Sequence of chain 2.A:
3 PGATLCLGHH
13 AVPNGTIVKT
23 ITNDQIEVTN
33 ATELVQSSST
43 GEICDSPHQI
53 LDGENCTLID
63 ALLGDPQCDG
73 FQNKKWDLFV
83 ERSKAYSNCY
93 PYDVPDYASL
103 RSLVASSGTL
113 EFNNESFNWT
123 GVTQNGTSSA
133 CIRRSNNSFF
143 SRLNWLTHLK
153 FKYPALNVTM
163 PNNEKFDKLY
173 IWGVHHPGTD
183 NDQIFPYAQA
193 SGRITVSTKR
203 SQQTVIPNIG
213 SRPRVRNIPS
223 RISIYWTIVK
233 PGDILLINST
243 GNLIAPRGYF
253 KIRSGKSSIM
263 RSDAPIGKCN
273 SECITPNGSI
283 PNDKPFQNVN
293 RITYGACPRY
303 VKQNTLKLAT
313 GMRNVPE

Binding-site contacts:
Ligand atom C7 contacts residue ASN16 of chain 2.A at 3.3 Å.
Ligand atom C3 contacts residue ASN16 of chain 2.A at 3.9 Å.
Ligand atom O5 contacts residue ASN16 of chain 2.A at 2.4 Å (h-bond).
Ligand atom C1 contacts residue ASN16 of chain 2.A at 1.5 Å.
Ligand atom N2 contacts residue ASN16 of chain 2.A at 3.0 Å (h-bond).
Ligand atom C8 contacts residue THR18 of chain 2.A at 3.3 Å.
Ligand atom C8 contacts residue ASN16 of chain 2.A at 3.4 Å.
Ligand atom O7 contacts residue ASN16 of chain 2.A at 3.2 Å (h-bond).
Ligand atom C4 contacts residue ASN16 of chain 2.A at 4.3 Å.
Ligand atom C8 contacts residue GLY17 of chain 2.A at 4.3 Å.
Ligand atom C5 contacts residue ASN16 of chain 2.A at 3.7 Å.
Ligand atom C8 contacts residue THR31 of chain 2.A at 3.8 Å.
Ligand atom C8 contacts residue ASN32 of chain 2.A at 4.1 Å.
Ligand atom C2 contacts residue ASN16 of chain 2.A at 2.5 Å.

This protein binds this small molecule.
Small molecule (SMILES): CC(=O)N[C@@H]1[C@@H](O)[C@H](O)[C@@H](CO)O[C@H]1O